Sequence of chain 1.E:
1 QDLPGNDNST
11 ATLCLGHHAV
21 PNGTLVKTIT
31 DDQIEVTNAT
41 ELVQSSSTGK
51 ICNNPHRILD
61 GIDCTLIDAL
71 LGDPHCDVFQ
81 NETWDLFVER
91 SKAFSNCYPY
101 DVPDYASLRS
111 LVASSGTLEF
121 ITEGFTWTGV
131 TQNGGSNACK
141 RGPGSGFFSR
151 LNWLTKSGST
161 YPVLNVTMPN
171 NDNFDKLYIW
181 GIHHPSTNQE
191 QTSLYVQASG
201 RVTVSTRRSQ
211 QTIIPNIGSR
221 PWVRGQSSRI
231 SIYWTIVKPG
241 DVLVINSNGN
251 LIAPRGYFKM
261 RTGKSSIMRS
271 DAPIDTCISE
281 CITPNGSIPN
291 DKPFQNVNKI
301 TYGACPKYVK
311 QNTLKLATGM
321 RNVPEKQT

A protein and the small-molecule ligand that binds it are described below.
Small molecule (SMILES): CC(=O)N[C@@H]1[C@@H](O)[C@H](O)[C@@H](CO)O[C@H]1O

Binding-site contacts:
Ligand atom C1 contacts residue ASN298 of chain 1.E at 4.2 Å.
Ligand atom C2 contacts residue ASN285 of chain 1.E at 2.5 Å.
Ligand atom C8 contacts residue SER45 of chain 1.E at 3.6 Å.
Ligand atom C8 contacts residue VAL297 of chain 1.E at 3.8 Å (hydrophobic).
Ligand atom C5 contacts residue ASN298 of chain 1.E at 4.1 Å.
Ligand atom N2 contacts residue ASN285 of chain 1.E at 3.0 Å (h-bond).
Ligand atom C8 contacts residue SER46 of chain 1.E at 4.3 Å.
Ligand atom C6 contacts residue ASN298 of chain 1.E at 4.4 Å.
Ligand atom C1 contacts residue VAL297 of chain 1.E at 3.5 Å (hydrophobic).
Ligand atom C7 contacts residue VAL297 of chain 1.E at 3.9 Å (hydrophobic).
Ligand atom C3 contacts residue VAL297 of chain 1.E at 4.0 Å (hydrophobic).
Ligand atom O6 contacts residue ASN285 of chain 1.E at 4.1 Å.
Ligand atom O6 contacts residue ASN298 of chain 1.E at 4.1 Å.
Ligand atom C5 contacts residue ASN285 of chain 1.E at 3.6 Å.
Ligand atom N2 contacts residue VAL297 of chain 1.E at 3.2 Å (h-bond).
Ligand atom O7 contacts residue ASN285 of chain 1.E at 2.8 Å (h-bond).
Ligand atom O5 contacts residue ASN285 of chain 1.E at 2.3 Å (h-bond).
Ligand atom C3 contacts residue ASN285 of chain 1.E at 3.8 Å.
Ligand atom C4 contacts residue ASN285 of chain 1.E at 4.2 Å.
Ligand atom C8 contacts residue ASN285 of chain 1.E at 4.4 Å.
Ligand atom C7 contacts residue ASN285 of chain 1.E at 3.1 Å.
Ligand atom O5 contacts residue ASN298 of chain 1.E at 4.0 Å.
Ligand atom O7 contacts residue VAL297 of chain 1.E at 4.3 Å.
Ligand atom C1 contacts residue ASN285 of chain 1.E at 1.4 Å.
Ligand atom C2 contacts residue VAL297 of chain 1.E at 3.7 Å (hydrophobic).